Binding-site contacts:
Ligand atom C2 contacts residue ASN25 of chain 1.K at 2.1 Å.
Ligand atom C8 contacts residue ASN25 of chain 1.K at 4.4 Å.
Ligand atom C7 contacts residue ASN25 of chain 1.K at 3.1 Å.
Ligand atom N2 contacts residue ASN25 of chain 1.K at 2.6 Å (h-bond).
Ligand atom O5 contacts residue ASN25 of chain 1.K at 2.4 Å (h-bond).
Ligand atom O3 contacts residue ASN25 of chain 1.K at 4.5 Å.
Ligand atom O7 contacts residue ASN25 of chain 1.K at 3.0 Å (h-bond).
Ligand atom C3 contacts residue ASN25 of chain 1.K at 3.5 Å.
Ligand atom C1 contacts residue ASN25 of chain 1.K at 1.4 Å.
Ligand atom C5 contacts residue ASN25 of chain 1.K at 3.6 Å.
Ligand atom C4 contacts residue ASN25 of chain 1.K at 4.0 Å.

Sequence of chain 1.K:
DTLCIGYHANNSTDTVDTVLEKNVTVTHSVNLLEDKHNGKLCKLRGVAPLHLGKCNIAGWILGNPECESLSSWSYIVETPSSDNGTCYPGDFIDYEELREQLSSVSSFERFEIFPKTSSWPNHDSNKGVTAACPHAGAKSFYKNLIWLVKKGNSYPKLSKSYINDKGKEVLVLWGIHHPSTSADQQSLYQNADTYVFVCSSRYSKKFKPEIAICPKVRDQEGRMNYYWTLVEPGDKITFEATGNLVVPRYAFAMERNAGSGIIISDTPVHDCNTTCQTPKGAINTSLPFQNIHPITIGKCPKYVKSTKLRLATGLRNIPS

A small-molecule ligand and the protein it binds are described below.
Small molecule (SMILES): CC(=O)N[C@@H]1[C@@H](O)[C@H](O)[C@@H](CO)O[C@H]1O